Binding-site contacts:
Ligand atom PA contacts residue LYS122 of chain 1.B at 3.5 Å.
Ligand atom O2B contacts residue ASN173 of chain 1.B at 3.0 Å (h-bond).
Ligand atom C2 contacts residue GLU214 of chain 1.B at 4.1 Å.
Ligand atom O2A contacts residue ARG53 of chain 1.B at 2.9 Å (salt-bridge).
Ligand atom O3A contacts residue TYR175 of chain 1.B at 3.3 Å (h-bond).
Ligand atom O3B contacts residue ARG53 of chain 1.B at 3.1 Å (salt-bridge).
Ligand atom O1 contacts residue LYS122 of chain 1.B at 4.0 Å.
Ligand atom C5 contacts residue TYR175 of chain 1.B at 3.9 Å (hydrophobic).
Ligand atom O1A contacts residue ARG67 of chain 1.B at 3.0 Å (salt-bridge).
Ligand atom O2A contacts residue TYR232 of chain 1.B at 2.3 Å (h-bond).
Ligand atom O3A contacts residue LYS282 of chain 1.B at 4.0 Å.
Ligand atom C4 contacts residue TYR175 of chain 1.B at 4.2 Å (hydrophobic).
Ligand atom O3A contacts residue LYS122 of chain 1.B at 3.1 Å (salt-bridge).
Ligand atom O1B contacts residue LYS122 of chain 1.B at 2.7 Å (salt-bridge).
Ligand atom O3A contacts residue ASN173 of chain 1.B at 3.5 Å (h-bond).
Ligand atom C4 contacts residue THR164 of chain 1.B at 4.0 Å.
Ligand atom O1A contacts residue ARG53 of chain 1.B at 3.1 Å (salt-bridge).
Ligand atom O2B contacts residue LYS282 of chain 1.B at 3.5 Å (salt-bridge).
Ligand atom O2B contacts residue ARG228 of chain 1.B at 2.8 Å (salt-bridge).
Ligand atom PB contacts residue ASN173 of chain 1.B at 3.8 Å.
Ligand atom O1A contacts residue ASP113 of chain 1.B at 3.7 Å.
Ligand atom O2A contacts residue LYS282 of chain 1.B at 3.5 Å (salt-bridge).
Ligand atom O1 contacts residue TYR175 of chain 1.B at 2.7 Å (h-bond).
Ligand atom C4 contacts residue TRP124 of chain 1.B at 3.4 Å (hydrophobic).
Ligand atom PA contacts residue ARG53 of chain 1.B at 3.6 Å.
Ligand atom PB contacts residue ARG53 of chain 1.B at 4.1 Å.
Ligand atom PA contacts residue TYR232 of chain 1.B at 3.3 Å.
Ligand atom C1 contacts residue TYR175 of chain 1.B at 3.7 Å (hydrophobic).
Ligand atom O1A contacts residue LYS122 of chain 1.B at 2.8 Å (salt-bridge).
Ligand atom O3A contacts residue TYR232 of chain 1.B at 3.6 Å.
Ligand atom PA contacts residue TYR175 of chain 1.B at 3.6 Å.
Ligand atom PB contacts residue ARG228 of chain 1.B at 4.0 Å.
Ligand atom C3 contacts residue TYR175 of chain 1.B at 3.7 Å (hydrophobic).
Ligand atom O1 contacts residue TYR232 of chain 1.B at 3.5 Å (h-bond).
Ligand atom C3 contacts residue GLU214 of chain 1.B at 4.0 Å.
Ligand atom C2 contacts residue TYR175 of chain 1.B at 3.5 Å (hydrophobic).
Ligand atom PB contacts residue LYS122 of chain 1.B at 3.5 Å.
Ligand atom PB contacts residue LYS282 of chain 1.B at 3.5 Å.
Ligand atom C5 contacts residue GLU214 of chain 1.B at 3.1 Å.
Ligand atom O3B contacts residue LYS282 of chain 1.B at 2.7 Å (salt-bridge).

Sequence of chain 1.B:
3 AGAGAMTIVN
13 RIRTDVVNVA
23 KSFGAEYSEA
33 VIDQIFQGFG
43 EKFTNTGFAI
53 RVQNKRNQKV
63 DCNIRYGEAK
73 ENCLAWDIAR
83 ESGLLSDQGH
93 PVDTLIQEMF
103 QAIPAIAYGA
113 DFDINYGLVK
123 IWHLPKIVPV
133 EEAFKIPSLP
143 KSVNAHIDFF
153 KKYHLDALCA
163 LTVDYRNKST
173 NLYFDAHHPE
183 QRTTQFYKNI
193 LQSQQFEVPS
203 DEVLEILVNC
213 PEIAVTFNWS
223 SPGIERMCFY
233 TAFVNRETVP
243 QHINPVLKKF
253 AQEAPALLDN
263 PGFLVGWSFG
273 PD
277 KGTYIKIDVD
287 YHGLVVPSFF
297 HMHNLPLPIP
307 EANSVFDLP

The small molecule below binds the protein below.
Small molecule (SMILES): CC(C)=CCO[P](=O)(O)OP(=O)(O)O